This small molecule binds to this protein.
Small molecule (SMILES): N[C@@H](CCC(=O)O)C(=O)O

Binding-site contacts:
Ligand atom OXT contacts residue GLY19 of chain 1.C at 3.5 Å.
Ligand atom CD contacts residue THR20 of chain 1.C at 2.8 Å.
Ligand atom OE1 contacts residue THR100 of chain 1.C at 2.6 Å (h-bond).
Ligand atom CG contacts residue ASP101 of chain 1.C at 3.8 Å.
Ligand atom CG contacts residue THR20 of chain 1.C at 3.0 Å.
Ligand atom CG contacts residue GLU294 of chain 1.D at 3.9 Å.
Ligand atom CA contacts residue GLU68 of chain 1.C at 3.5 Å.
Ligand atom CB contacts residue THR20 of chain 1.C at 2.9 Å.
Ligand atom OE1 contacts residue THR20 of chain 1.C at 3.1 Å (h-bond).
Ligand atom CB contacts residue ALA36 of chain 1.C at 3.9 Å (hydrophobic).
Ligand atom N contacts residue GLU68 of chain 1.C at 2.8 Å (salt-bridge).
Ligand atom OXT contacts residue ALA66 of chain 1.C at 3.4 Å.
Ligand atom N contacts residue GLU294 of chain 1.D at 2.7 Å (salt-bridge).
Ligand atom CD contacts residue THR100 of chain 1.C at 3.0 Å.
Ligand atom OE2 contacts residue GLY19 of chain 1.C at 3.9 Å.
Ligand atom O contacts residue GLU68 of chain 1.C at 3.7 Å.
Ligand atom OXT contacts residue SER67 of chain 1.C at 2.8 Å (h-bond).
Ligand atom OE2 contacts residue THR100 of chain 1.C at 2.8 Å (h-bond).
Ligand atom C contacts residue SER67 of chain 1.C at 3.3 Å.
Ligand atom CB contacts residue GLU294 of chain 1.D at 3.7 Å.
Ligand atom CA contacts residue GLU294 of chain 1.D at 3.7 Å.
Ligand atom C contacts residue ALA66 of chain 1.C at 4.1 Å (hydrophobic).
Ligand atom CA contacts residue ASP101 of chain 1.C at 3.7 Å.
Ligand atom C contacts residue GLY99 of chain 1.C at 3.6 Å.
Ligand atom OXT contacts residue GLY99 of chain 1.C at 3.3 Å.
Ligand atom N contacts residue SER258 of chain 1.D at 3.8 Å.
Ligand atom O contacts residue ASP101 of chain 1.C at 3.2 Å (salt-bridge).
Ligand atom OE2 contacts residue SER125 of chain 1.C at 4.0 Å.
Ligand atom O contacts residue THR100 of chain 1.C at 3.5 Å (h-bond).
Ligand atom C contacts residue GLU68 of chain 1.C at 3.6 Å.
Ligand atom OE2 contacts residue GLY99 of chain 1.C at 3.3 Å.
Ligand atom O contacts residue SER67 of chain 1.C at 2.7 Å (h-bond).
Ligand atom C contacts residue ASP101 of chain 1.C at 3.8 Å.
Ligand atom N contacts residue ASP101 of chain 1.C at 2.5 Å (salt-bridge).
Ligand atom CD contacts residue SER125 of chain 1.C at 3.9 Å.
Ligand atom OE2 contacts residue THR20 of chain 1.C at 2.9 Å (h-bond).
Ligand atom O contacts residue GLY99 of chain 1.C at 3.5 Å.
Ligand atom CG contacts residue THR100 of chain 1.C at 3.7 Å.
Ligand atom OE1 contacts residue SER125 of chain 1.C at 3.0 Å (h-bond).
Ligand atom OXT contacts residue ILE65 of chain 1.C at 4.0 Å.

Sequence of chain 1.D:
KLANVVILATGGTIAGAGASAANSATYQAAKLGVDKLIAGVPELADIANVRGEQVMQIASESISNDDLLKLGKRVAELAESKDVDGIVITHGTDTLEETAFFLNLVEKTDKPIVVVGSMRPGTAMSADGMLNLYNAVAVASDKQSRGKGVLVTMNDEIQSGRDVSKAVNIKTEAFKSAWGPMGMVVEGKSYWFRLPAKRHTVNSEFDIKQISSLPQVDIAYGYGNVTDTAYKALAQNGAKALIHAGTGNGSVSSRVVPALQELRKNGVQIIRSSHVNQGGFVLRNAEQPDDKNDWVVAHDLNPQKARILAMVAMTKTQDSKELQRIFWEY

Sequence of chain 1.C:
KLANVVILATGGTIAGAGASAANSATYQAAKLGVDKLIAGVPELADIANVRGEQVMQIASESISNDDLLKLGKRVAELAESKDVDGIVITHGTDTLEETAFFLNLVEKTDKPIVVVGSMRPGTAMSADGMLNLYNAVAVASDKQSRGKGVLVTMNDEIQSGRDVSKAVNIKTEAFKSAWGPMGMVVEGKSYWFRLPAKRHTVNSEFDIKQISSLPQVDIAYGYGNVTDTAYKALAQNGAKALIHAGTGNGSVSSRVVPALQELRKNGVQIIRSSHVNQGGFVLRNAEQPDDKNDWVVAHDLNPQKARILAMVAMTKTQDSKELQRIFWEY